A small-molecule ligand and the protein it binds are described below.
Small molecule (SMILES): N[C@@H](Cc1c[nH]c2ccccc12)C(=O)O

Binding-site contacts:
Ligand atom CA contacts residue SER51 of chain 1.V at 3.9 Å.
Ligand atom CA contacts residue THR28 of chain 1.V at 3.3 Å.
Ligand atom N contacts residue GLY25 of chain 1.V at 2.6 Å (h-bond).
Ligand atom O contacts residue SER51 of chain 1.V at 3.1 Å (h-bond).
Ligand atom CB contacts residue THR28 of chain 1.V at 3.5 Å.
Ligand atom OXT contacts residue GLY25 of chain 1.V at 4.0 Å.
Ligand atom N contacts residue THR28 of chain 1.V at 3.0 Å (h-bond).
Ligand atom OXT contacts residue THR47 of chain 1.U at 2.4 Å (h-bond).
Ligand atom CE2 contacts residue ALA44 of chain 1.U at 4.0 Å (hydrophobic).
Ligand atom C contacts residue THR50 of chain 1.U at 3.9 Å.
Ligand atom O contacts residue ARG24 of chain 1.V at 3.7 Å.
Ligand atom CZ2 contacts residue THR50 of chain 1.U at 3.9 Å.
Ligand atom C contacts residue THR47 of chain 1.U at 3.3 Å.
Ligand atom CE3 contacts residue HIS32 of chain 1.U at 3.9 Å.
Ligand atom O contacts residue THR47 of chain 1.U at 3.4 Å (h-bond).
Ligand atom CB contacts residue THR23 of chain 1.V at 3.8 Å.
Ligand atom OXT contacts residue THR50 of chain 1.U at 2.8 Å (h-bond).
Ligand atom CB contacts residue SER51 of chain 1.V at 3.4 Å.
Ligand atom CZ3 contacts residue GLY21 of chain 1.U at 3.6 Å.
Ligand atom OXT contacts residue HIS49 of chain 1.U at 3.7 Å.
Ligand atom N contacts residue THR23 of chain 1.V at 2.9 Å (h-bond).
Ligand atom NE1 contacts residue GLN45 of chain 1.U at 2.8 Å (h-bond).
Ligand atom CE2 contacts residue GLN45 of chain 1.U at 3.9 Å.
Ligand atom CA contacts residue GLY25 of chain 1.V at 3.4 Å.
Ligand atom CG contacts residue SER51 of chain 1.V at 3.9 Å.
Ligand atom CA contacts residue THR23 of chain 1.V at 3.9 Å.
Ligand atom NE1 contacts residue ALA44 of chain 1.U at 3.8 Å.
Ligand atom C contacts residue SER51 of chain 1.V at 3.7 Å.
Ligand atom CD1 contacts residue SER51 of chain 1.V at 3.6 Å.
Ligand atom CD1 contacts residue GLN45 of chain 1.U at 3.5 Å.
Ligand atom CH2 contacts residue GLY21 of chain 1.U at 3.6 Å.
Ligand atom N contacts residue ASP27 of chain 1.V at 3.1 Å (salt-bridge).
Ligand atom CZ2 contacts residue ALA44 of chain 1.U at 3.9 Å (hydrophobic).
Ligand atom CD1 contacts residue THR47 of chain 1.U at 3.7 Å.
Ligand atom N contacts residue ARG24 of chain 1.V at 3.8 Å.
Ligand atom O contacts residue GLY25 of chain 1.V at 3.1 Å (h-bond).
Ligand atom OXT contacts residue HIS31 of chain 1.U at 3.9 Å.
Ligand atom CZ3 contacts residue HIS32 of chain 1.U at 4.0 Å.
Ligand atom C contacts residue GLY25 of chain 1.V at 3.4 Å.
Ligand atom CZ2 contacts residue ILE53 of chain 1.U at 3.9 Å (hydrophobic).

Sequence of chain 1.V:
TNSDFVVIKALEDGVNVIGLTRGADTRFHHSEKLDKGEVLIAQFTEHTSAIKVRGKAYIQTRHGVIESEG

Sequence of chain 1.U:
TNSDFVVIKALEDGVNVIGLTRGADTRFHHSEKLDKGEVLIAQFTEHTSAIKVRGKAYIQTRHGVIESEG